This protein binds this small molecule.
Small molecule (SMILES): O=C(N[C@@H](Cn1ccnc1)c1ccc(-c2ccc(F)cc2)cc1F)c1ccc(-c2nnc(-c3ccccc3)o2)cc1

Binding-site contacts:
Ligand atom CAN contacts residue ALA259 of chain 1.A at 3.5 Å (hydrophobic).
Ligand atom CAU contacts residue HEM1 of chain 1.E at 3.0 Å.
Ligand atom CBL contacts residue MET332 of chain 1.A at 3.8 Å (hydrophobic).
Ligand atom CBK contacts residue TYR75 of chain 1.A at 3.5 Å (hydrophobic).
Ligand atom CBD contacts residue ALA87 of chain 1.A at 3.6 Å (hydrophobic).
Ligand atom FAB contacts residue ALA87 of chain 1.A at 3.7 Å.
Ligand atom CAP contacts residue PHE77 of chain 1.A at 3.7 Å (hydrophobic).
Ligand atom OAA contacts residue VAL433 of chain 1.A at 3.8 Å.
Ligand atom CBN contacts residue TYR75 of chain 1.A at 3.6 Å (hydrophobic).
Ligand atom FAC contacts residue ALA263 of chain 1.A at 3.4 Å.
Ligand atom CAG contacts residue ALA263 of chain 1.A at 3.2 Å (hydrophobic).
Ligand atom NAY contacts residue MET332 of chain 1.A at 3.6 Å.
Ligand atom FAC contacts residue PHE262 of chain 1.A at 3.6 Å.
Ligand atom CAL contacts residue TYR75 of chain 1.A at 3.8 Å (hydrophobic).
Ligand atom FAB contacts residue MET256 of chain 1.A at 3.6 Å.
Ligand atom NBO contacts residue LEU328 of chain 1.A at 3.6 Å.
Ligand atom CAT contacts residue THR267 of chain 1.A at 3.8 Å.
Ligand atom CBF contacts residue MET432 of chain 1.A at 3.8 Å (hydrophobic).
Ligand atom NAX contacts residue HEM1 of chain 1.E at 2.0 Å.
Ligand atom CAO contacts residue TYR88 of chain 1.A at 3.4 Å (hydrophobic).
Ligand atom NBA contacts residue TYR75 of chain 1.A at 2.9 Å (h-bond).
Ligand atom CAD contacts residue PHE20 of chain 1.A at 3.4 Å (hydrophobic).
Ligand atom CAM contacts residue MET432 of chain 1.A at 3.8 Å (hydrophobic).
Ligand atom CAN contacts residue HEM1 of chain 1.E at 3.6 Å.
Ligand atom CAJ contacts residue ALA259 of chain 1.A at 3.6 Å (hydrophobic).
Ligand atom CAQ contacts residue MET432 of chain 1.A at 3.8 Å (hydrophobic).
Ligand atom CAT contacts residue ALA263 of chain 1.A at 3.3 Å (hydrophobic).
Ligand atom CAV contacts residue ALA259 of chain 1.A at 3.8 Å (hydrophobic).
Ligand atom CBD contacts residue LEU99 of chain 1.A at 3.5 Å (hydrophobic).
Ligand atom CBG contacts residue HEM1 of chain 1.E at 3.8 Å.
Ligand atom CAS contacts residue TYR75 of chain 1.A at 3.1 Å (hydrophobic).
Ligand atom CAW contacts residue LEU328 of chain 1.A at 3.6 Å (hydrophobic).
Ligand atom CAG contacts residue THR267 of chain 1.A at 3.8 Å.
Ligand atom FAB contacts residue LEU99 of chain 1.A at 3.2 Å.
Ligand atom CAG contacts residue HEM1 of chain 1.E at 2.9 Å.
Ligand atom NAX contacts residue ALA263 of chain 1.A at 3.9 Å.
Ligand atom CAM contacts residue LEU328 of chain 1.A at 3.8 Å (hydrophobic).
Ligand atom CAK contacts residue ALA87 of chain 1.A at 3.6 Å (hydrophobic).
Ligand atom CAJ contacts residue HEM1 of chain 1.E at 3.8 Å.
Ligand atom OAA contacts residue LEU328 of chain 1.A at 3.9 Å.

Sequence of chain 1.A:
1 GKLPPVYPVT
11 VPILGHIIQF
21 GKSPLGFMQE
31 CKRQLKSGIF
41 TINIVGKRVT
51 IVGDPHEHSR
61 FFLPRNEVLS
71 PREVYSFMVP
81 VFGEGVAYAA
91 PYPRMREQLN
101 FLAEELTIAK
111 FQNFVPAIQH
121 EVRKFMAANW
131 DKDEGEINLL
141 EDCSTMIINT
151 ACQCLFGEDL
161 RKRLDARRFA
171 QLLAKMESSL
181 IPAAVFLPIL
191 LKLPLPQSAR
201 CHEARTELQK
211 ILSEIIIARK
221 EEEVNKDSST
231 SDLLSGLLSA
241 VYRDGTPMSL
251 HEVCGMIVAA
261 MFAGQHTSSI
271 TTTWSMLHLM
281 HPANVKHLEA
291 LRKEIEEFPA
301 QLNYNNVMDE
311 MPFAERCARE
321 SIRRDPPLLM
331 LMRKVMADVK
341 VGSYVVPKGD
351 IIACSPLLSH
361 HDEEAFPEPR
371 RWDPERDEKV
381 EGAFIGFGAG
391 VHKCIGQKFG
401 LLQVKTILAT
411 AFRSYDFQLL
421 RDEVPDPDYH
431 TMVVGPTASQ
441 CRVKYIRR